Binding-site contacts:
Ligand atom O5 contacts residue SER443 of chain 1.A at 3.7 Å.
Ligand atom C33 contacts residue SER447 of chain 1.A at 3.5 Å.
Ligand atom C51 contacts residue SER450 of chain 1.A at 3.7 Å.
Ligand atom O61 contacts residue TYR454 of chain 1.A at 3.6 Å.
Ligand atom C43 contacts residue SER241 of chain 1.A at 4.0 Å.
Ligand atom C6 contacts residue SER443 of chain 1.A at 4.0 Å.
Ligand atom C46 contacts residue SER450 of chain 1.A at 4.0 Å.
Ligand atom C7 contacts residue SER447 of chain 1.A at 3.7 Å.
Ligand atom C40 contacts residue LEU230 of chain 1.A at 3.9 Å (hydrophobic).
Ligand atom O5 contacts residue LYS223 of chain 1.A at 4.1 Å.
Ligand atom C6 contacts residue GLY441 of chain 1.A at 4.1 Å.
Ligand atom C14 contacts residue SER443 of chain 1.A at 3.7 Å.
Ligand atom C10 contacts residue SER450 of chain 1.A at 3.8 Å.
Ligand atom O6 contacts residue GLU224 of chain 1.A at 3.9 Å.
Ligand atom C8 contacts residue SER241 of chain 1.A at 3.5 Å.
Ligand atom O61 contacts residue SER450 of chain 1.A at 3.1 Å (h-bond).
Ligand atom O3 contacts residue GLU446 of chain 1.A at 3.4 Å.
Ligand atom C44 contacts residue SER241 of chain 1.A at 4.1 Å.
Ligand atom O6 contacts residue SER443 of chain 1.A at 4.1 Å.
Ligand atom C2 contacts residue GLU446 of chain 1.A at 3.8 Å.
Ligand atom C7 contacts residue SER241 of chain 1.A at 4.0 Å.
Ligand atom O6 contacts residue LYS223 of chain 1.A at 3.4 Å.
Ligand atom O51 contacts residue SER450 of chain 1.A at 4.0 Å.
Ligand atom C41 contacts residue LEU230 of chain 1.A at 3.8 Å (hydrophobic).
Ligand atom C4 contacts residue GLY441 of chain 1.A at 3.5 Å.
Ligand atom O contacts residue LYS223 of chain 1.A at 3.4 Å.
Ligand atom C3 contacts residue GLU446 of chain 1.A at 4.1 Å.
Ligand atom C17 contacts residue SER241 of chain 1.A at 3.8 Å.
Ligand atom C19 contacts residue PRO240 of chain 1.A at 3.7 Å (hydrophobic).
Ligand atom C9 contacts residue SER241 of chain 1.A at 4.0 Å.
Ligand atom C45 contacts residue SER241 of chain 1.A at 4.1 Å.
Ligand atom C17 contacts residue SER450 of chain 1.A at 3.7 Å.
Ligand atom O4 contacts residue GLY441 of chain 1.A at 3.3 Å (h-bond).
Ligand atom C31 contacts residue SER450 of chain 1.A at 4.0 Å.
Ligand atom C14 contacts residue SER447 of chain 1.A at 3.3 Å.
Ligand atom C19 contacts residue PHE242 of chain 1.A at 4.1 Å (hydrophobic).
Ligand atom C7 contacts residue SER450 of chain 1.A at 4.1 Å.
Ligand atom C17 contacts residue PHE242 of chain 1.A at 3.5 Å (hydrophobic).
Ligand atom C11 contacts residue SER450 of chain 1.A at 3.5 Å.
Ligand atom C43 contacts residue SER447 of chain 1.A at 4.0 Å.

A protein and the small-molecule ligand that binds it are described below.
Small molecule (SMILES): C=C1C[C@@]23CC[C@H]4[C@@](C)(CCC[C@@]4(C)C(=O)O[C@@H]4O[C@H](CO)[C@@H](O)[C@H](O)[C@H]4O)[C@@H]2CC[C@]1(O[C@@H]1O[C@H](CO)[C@@H](O)[C@H](O)[C@H]1O)C3

Sequence of chain 1.A:
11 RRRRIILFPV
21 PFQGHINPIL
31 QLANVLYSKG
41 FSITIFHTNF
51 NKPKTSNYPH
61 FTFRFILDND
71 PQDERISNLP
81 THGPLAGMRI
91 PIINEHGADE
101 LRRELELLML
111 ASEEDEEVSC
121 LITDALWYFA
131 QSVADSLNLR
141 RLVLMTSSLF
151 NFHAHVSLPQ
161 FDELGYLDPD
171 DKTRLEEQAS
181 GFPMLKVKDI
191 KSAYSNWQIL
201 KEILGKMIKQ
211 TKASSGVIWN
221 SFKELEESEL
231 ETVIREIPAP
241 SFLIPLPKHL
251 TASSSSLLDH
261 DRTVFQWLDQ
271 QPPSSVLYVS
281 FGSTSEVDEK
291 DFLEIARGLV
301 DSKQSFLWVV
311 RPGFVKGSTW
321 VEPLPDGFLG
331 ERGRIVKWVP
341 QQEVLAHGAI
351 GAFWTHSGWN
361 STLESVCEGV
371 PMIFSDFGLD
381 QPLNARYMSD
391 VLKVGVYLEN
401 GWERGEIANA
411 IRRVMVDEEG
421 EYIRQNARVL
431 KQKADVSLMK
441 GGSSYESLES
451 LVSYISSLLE